Sequence of chain 1.A:
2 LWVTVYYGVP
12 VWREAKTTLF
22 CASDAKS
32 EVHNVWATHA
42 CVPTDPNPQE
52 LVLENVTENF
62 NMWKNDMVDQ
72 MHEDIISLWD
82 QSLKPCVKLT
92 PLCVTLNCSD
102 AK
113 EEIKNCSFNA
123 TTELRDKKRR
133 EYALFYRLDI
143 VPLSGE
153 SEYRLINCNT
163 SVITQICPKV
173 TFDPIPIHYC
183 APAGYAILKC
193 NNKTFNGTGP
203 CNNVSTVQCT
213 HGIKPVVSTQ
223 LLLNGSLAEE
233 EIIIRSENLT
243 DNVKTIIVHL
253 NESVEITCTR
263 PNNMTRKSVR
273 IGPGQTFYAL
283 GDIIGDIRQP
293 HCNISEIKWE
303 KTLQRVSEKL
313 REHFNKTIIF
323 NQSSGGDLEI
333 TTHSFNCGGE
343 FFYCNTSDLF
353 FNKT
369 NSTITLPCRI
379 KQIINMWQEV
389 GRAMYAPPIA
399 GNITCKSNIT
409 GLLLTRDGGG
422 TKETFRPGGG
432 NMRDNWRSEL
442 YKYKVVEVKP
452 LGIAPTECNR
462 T

A protein and the small-molecule ligand that binds it are described below.
Small molecule (SMILES): CC(=O)N[C@H]1[C@H](O[C@H]2[C@H](O)[C@@H](NC(C)=O)CO[C@@H]2CO)O[C@H](CO)[C@@H](O)[C@@H]1O

Binding-site contacts:
Ligand atom N2 contacts residue ASN295 of chain 1.A at 2.9 Å (h-bond).
Ligand atom C4 contacts residue ASN295 of chain 1.A at 4.2 Å.
Ligand atom C8 contacts residue ASN295 of chain 1.A at 3.8 Å.
Ligand atom C2 contacts residue ASN295 of chain 1.A at 2.5 Å.
Ligand atom C3 contacts residue ASN295 of chain 1.A at 3.8 Å.
Ligand atom O7 contacts residue THR261 of chain 1.A at 4.4 Å.
Ligand atom O7 contacts residue THR259 of chain 1.A at 4.2 Å.
Ligand atom O5 contacts residue ASN295 of chain 1.A at 2.4 Å (h-bond).
Ligand atom C5 contacts residue ASN295 of chain 1.A at 3.7 Å.
Ligand atom C8 contacts residue HIS293 of chain 1.A at 3.4 Å.
Ligand atom O7 contacts residue ASN295 of chain 1.A at 4.4 Å.
Ligand atom C7 contacts residue ASN295 of chain 1.A at 3.5 Å.
Ligand atom C8 contacts residue THR261 of chain 1.A at 3.8 Å.
Ligand atom C1 contacts residue ASN295 of chain 1.A at 1.4 Å.